Binding-site contacts:
Ligand atom N2 contacts residue ILE211 of chain 37.H at 4.5 Å.
Ligand atom C3 contacts residue ASN212 of chain 37.H at 3.8 Å.
Ligand atom C2 contacts residue ASN212 of chain 37.H at 2.5 Å.
Ligand atom C1 contacts residue ILE211 of chain 37.H at 4.3 Å (hydrophobic).
Ligand atom O6 contacts residue ASN212 of chain 37.H at 4.3 Å.
Ligand atom C1 contacts residue ASN212 of chain 37.H at 1.4 Å.
Ligand atom C5 contacts residue ASN212 of chain 37.H at 3.7 Å.
Ligand atom C7 contacts residue ASN212 of chain 37.H at 4.0 Å.
Ligand atom C4 contacts residue ASN212 of chain 37.H at 4.2 Å.
Ligand atom O5 contacts residue ASN212 of chain 37.H at 2.4 Å (h-bond).
Ligand atom N2 contacts residue ASN212 of chain 37.H at 2.9 Å (h-bond).

A small-molecule ligand and the protein it binds are described below.
Small molecule (SMILES): CC(=O)N[C@@H]1[C@@H](O)[C@H](O)[C@@H](CO)O[C@H]1O

Sequence of chain 37.H:
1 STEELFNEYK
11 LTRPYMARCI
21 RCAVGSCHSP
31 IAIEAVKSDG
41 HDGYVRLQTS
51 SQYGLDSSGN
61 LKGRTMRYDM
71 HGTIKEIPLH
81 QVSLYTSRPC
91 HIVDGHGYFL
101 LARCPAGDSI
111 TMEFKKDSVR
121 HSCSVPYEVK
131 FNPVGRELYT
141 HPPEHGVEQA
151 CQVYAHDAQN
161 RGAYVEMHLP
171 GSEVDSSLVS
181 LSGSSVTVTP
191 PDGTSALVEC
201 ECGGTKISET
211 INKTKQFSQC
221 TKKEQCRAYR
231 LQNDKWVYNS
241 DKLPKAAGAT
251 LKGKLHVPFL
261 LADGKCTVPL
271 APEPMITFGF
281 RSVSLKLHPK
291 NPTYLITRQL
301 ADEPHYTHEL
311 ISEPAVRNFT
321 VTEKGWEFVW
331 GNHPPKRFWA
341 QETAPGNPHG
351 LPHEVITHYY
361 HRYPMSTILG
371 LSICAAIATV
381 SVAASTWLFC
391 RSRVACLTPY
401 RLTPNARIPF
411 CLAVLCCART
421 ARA